The small molecule below binds the protein below.
Small molecule (SMILES): CO[C@H]1CCCC[C@@H](c2ccccc2)OC(=O)[C@@H](C)[C@@]2(O)O[C@H]([C@@H](C)[C@H](O)[C@H]2OC)[C@@H](C)/C=C/[C@H]1OC

Binding-site contacts:
Ligand atom C14 contacts residue TRP477 of chain 1.A at 3.7 Å (hydrophobic).
Ligand atom O3 contacts residue LYS70 of chain 1.A at 3.5 Å.
Ligand atom C3 contacts residue GLU389 of chain 1.A at 3.8 Å.
Ligand atom C25 contacts residue MET390 of chain 1.A at 3.8 Å (hydrophobic).
Ligand atom C1 contacts residue MET390 of chain 1.A at 3.8 Å (hydrophobic).
Ligand atom C20 contacts residue GLU389 of chain 1.A at 3.6 Å.
Ligand atom C24 contacts residue ARG73 of chain 1.A at 3.6 Å.
Ligand atom C24 contacts residue VAL69 of chain 1.A at 3.8 Å (hydrophobic).
Ligand atom C5 contacts residue SER74 of chain 1.A at 3.8 Å.
Ligand atom O5 contacts residue LYS70 of chain 1.A at 3.1 Å (salt-bridge).
Ligand atom O12 contacts residue ARG73 of chain 1.A at 3.3 Å (salt-bridge).
Ligand atom O5 contacts residue ASN395 of chain 1.A at 3.5 Å (h-bond).
Ligand atom C6 contacts residue ASN395 of chain 1.A at 3.8 Å.
Ligand atom O3 contacts residue GLU389 of chain 1.A at 2.9 Å (salt-bridge).
Ligand atom C15 contacts residue TRP477 of chain 1.A at 3.8 Å (hydrophobic).
Ligand atom C16 contacts residue TRP477 of chain 1.A at 3.9 Å (hydrophobic).
Ligand atom C6 contacts residue SER74 of chain 1.A at 3.9 Å.
Ligand atom C28 contacts residue TRP502 of chain 1.A at 3.8 Å (hydrophobic).
Ligand atom C4 contacts residue GLU389 of chain 1.A at 3.6 Å.
Ligand atom C19 contacts residue PRO386 of chain 1.A at 3.8 Å (hydrophobic).
Ligand atom C26 contacts residue MET390 of chain 1.A at 3.7 Å (hydrophobic).
Ligand atom O5 contacts residue GLU389 of chain 1.A at 2.8 Å (salt-bridge).
Ligand atom C19 contacts residue MET390 of chain 1.A at 3.5 Å (hydrophobic).
Ligand atom O11 contacts residue ARG73 of chain 1.A at 3.2 Å (salt-bridge).
Ligand atom C28 contacts residue PHE500 of chain 1.A at 3.6 Å (hydrophobic).
Ligand atom C20 contacts residue VAL394 of chain 1.A at 3.5 Å (hydrophobic).
Ligand atom C23 contacts residue ARG73 of chain 1.A at 3.5 Å.
Ligand atom O5 contacts residue SER74 of chain 1.A at 2.7 Å (h-bond).
Ligand atom C13 contacts residue LYS70 of chain 1.A at 3.8 Å.
Ligand atom C19 contacts residue GLU389 of chain 1.A at 3.5 Å.
Ligand atom C22 contacts residue ARG73 of chain 1.A at 3.5 Å.
Ligand atom C5 contacts residue ASN395 of chain 1.A at 3.6 Å.
Ligand atom C5 contacts residue GLU389 of chain 1.A at 3.7 Å.
Ligand atom C16 contacts residue PRO386 of chain 1.A at 3.7 Å (hydrophobic).
Ligand atom C29 contacts residue PHE500 of chain 1.A at 3.3 Å (hydrophobic).
Ligand atom C12 contacts residue TRP477 of chain 1.A at 3.8 Å (hydrophobic).
Ligand atom C15 contacts residue PRO386 of chain 1.A at 3.8 Å (hydrophobic).
Ligand atom C28 contacts residue SER501 of chain 1.A at 3.8 Å.
Ligand atom C23 contacts residue GLU467 of chain 1.A at 3.8 Å.
Ligand atom C27 contacts residue PHE500 of chain 1.A at 3.7 Å (hydrophobic).

Sequence of chain 1.A:
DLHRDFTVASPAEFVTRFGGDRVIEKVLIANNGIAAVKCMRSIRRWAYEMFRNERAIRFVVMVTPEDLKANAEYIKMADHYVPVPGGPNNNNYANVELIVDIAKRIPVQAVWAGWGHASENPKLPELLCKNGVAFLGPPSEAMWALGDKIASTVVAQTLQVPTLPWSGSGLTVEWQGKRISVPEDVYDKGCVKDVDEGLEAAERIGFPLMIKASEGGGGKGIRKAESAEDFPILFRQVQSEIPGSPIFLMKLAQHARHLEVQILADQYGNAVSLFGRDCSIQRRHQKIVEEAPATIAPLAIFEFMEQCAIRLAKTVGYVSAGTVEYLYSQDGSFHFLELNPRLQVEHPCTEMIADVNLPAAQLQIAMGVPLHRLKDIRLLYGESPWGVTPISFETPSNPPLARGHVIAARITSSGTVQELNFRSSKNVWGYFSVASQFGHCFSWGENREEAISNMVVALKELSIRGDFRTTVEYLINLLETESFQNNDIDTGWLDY